A small-molecule ligand and the protein it binds are described below.
Small molecule (SMILES): OC[C@@H]1[C@@H](O)[C@H](O)[C@@H](O)c2nnnn21

Sequence of chain 1.B:
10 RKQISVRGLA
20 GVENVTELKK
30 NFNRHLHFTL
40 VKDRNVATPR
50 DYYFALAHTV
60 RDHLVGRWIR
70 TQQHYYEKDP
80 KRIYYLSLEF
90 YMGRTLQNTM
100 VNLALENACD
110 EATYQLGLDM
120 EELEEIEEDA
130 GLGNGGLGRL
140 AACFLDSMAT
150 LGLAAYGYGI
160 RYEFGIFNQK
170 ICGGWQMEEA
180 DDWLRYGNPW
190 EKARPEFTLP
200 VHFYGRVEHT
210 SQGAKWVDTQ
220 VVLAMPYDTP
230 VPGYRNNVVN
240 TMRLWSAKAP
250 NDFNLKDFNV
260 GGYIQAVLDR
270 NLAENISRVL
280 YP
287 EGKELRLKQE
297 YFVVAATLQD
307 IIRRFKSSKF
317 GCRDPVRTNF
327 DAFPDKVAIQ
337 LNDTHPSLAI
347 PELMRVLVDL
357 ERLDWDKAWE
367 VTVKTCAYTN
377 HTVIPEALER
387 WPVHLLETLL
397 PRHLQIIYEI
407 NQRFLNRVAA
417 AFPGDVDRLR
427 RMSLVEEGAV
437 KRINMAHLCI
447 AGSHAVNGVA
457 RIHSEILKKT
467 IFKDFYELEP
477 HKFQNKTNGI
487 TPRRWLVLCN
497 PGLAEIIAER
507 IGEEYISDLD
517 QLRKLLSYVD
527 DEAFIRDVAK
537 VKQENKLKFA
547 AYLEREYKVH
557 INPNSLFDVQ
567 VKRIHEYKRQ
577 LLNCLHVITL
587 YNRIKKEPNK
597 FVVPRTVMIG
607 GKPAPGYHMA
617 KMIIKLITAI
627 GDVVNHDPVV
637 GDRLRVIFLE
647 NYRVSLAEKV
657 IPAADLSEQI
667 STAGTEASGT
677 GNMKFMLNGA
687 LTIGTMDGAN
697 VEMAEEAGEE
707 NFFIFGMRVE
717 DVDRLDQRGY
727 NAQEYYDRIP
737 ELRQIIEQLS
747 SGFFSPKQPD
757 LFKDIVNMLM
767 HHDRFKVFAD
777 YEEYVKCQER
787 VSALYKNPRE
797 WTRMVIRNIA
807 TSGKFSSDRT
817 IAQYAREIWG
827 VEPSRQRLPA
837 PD

Binding-site contacts:
Ligand atom N18 contacts residue THR378 of chain 1.B at 3.8 Å.
Ligand atom O3 contacts residue GLU672 of chain 1.B at 2.7 Å (salt-bridge).
Ligand atom N17 contacts residue PO41 of chain 1.H at 3.6 Å.
Ligand atom C6 contacts residue GLY135 of chain 1.B at 3.8 Å.
Ligand atom O6 contacts residue ASN484 of chain 1.B at 2.7 Å (h-bond).
Ligand atom N17 contacts residue LEU136 of chain 1.B at 3.5 Å.
Ligand atom C1 contacts residue PO41 of chain 1.H at 3.3 Å.
Ligand atom O4 contacts residue ASN484 of chain 1.B at 3.3 Å (h-bond).
Ligand atom N18 contacts residue HIS377 of chain 1.B at 3.4 Å.
Ligand atom O2 contacts residue TYR573 of chain 1.B at 3.0 Å (h-bond).
Ligand atom O2 contacts residue PO41 of chain 1.H at 3.1 Å (h-bond).
Ligand atom C3 contacts residue GLU672 of chain 1.B at 3.5 Å.
Ligand atom C5 contacts residue PO41 of chain 1.H at 3.5 Å.
Ligand atom C3 contacts residue PO41 of chain 1.H at 3.5 Å.
Ligand atom N21 contacts residue THR378 of chain 1.B at 2.6 Å (h-bond).
Ligand atom C4 contacts residue ASN484 of chain 1.B at 3.9 Å.
Ligand atom N21 contacts residue PO41 of chain 1.H at 3.8 Å.
Ligand atom O4 contacts residue GLY675 of chain 1.B at 2.9 Å (h-bond).
Ligand atom O2 contacts residue THR378 of chain 1.B at 3.2 Å (h-bond).
Ligand atom O4 contacts residue SER674 of chain 1.B at 3.6 Å.
Ligand atom N1 contacts residue HIS377 of chain 1.B at 3.9 Å.
Ligand atom N21 contacts residue HIS377 of chain 1.B at 3.5 Å (h-bond).
Ligand atom C2 contacts residue PO41 of chain 1.H at 3.7 Å.
Ligand atom O6 contacts residue VAL455 of chain 1.B at 3.8 Å.
Ligand atom C2 contacts residue THR378 of chain 1.B at 3.4 Å.
Ligand atom N17 contacts residue HIS377 of chain 1.B at 3.5 Å.
Ligand atom O3 contacts residue ALA673 of chain 1.B at 3.5 Å (h-bond).
Ligand atom C6 contacts residue HIS377 of chain 1.B at 3.8 Å.
Ligand atom O3 contacts residue GLY675 of chain 1.B at 3.2 Å (h-bond).
Ligand atom C6 contacts residue ASN484 of chain 1.B at 3.3 Å.
Ligand atom O3 contacts residue SER674 of chain 1.B at 3.3 Å (h-bond).
Ligand atom O6 contacts residue LEU139 of chain 1.B at 3.6 Å.
Ligand atom C1 contacts residue HIS377 of chain 1.B at 3.3 Å.
Ligand atom C6 contacts residue LEU139 of chain 1.B at 3.9 Å (hydrophobic).
Ligand atom N1 contacts residue PO41 of chain 1.H at 3.1 Å (h-bond).
Ligand atom C1 contacts residue THR378 of chain 1.B at 3.3 Å.
Ligand atom O6 contacts residue HIS377 of chain 1.B at 2.9 Å (h-bond).
Ligand atom O2 contacts residue GLU672 of chain 1.B at 3.5 Å (salt-bridge).
Ligand atom N18 contacts residue LEU136 of chain 1.B at 3.8 Å.
Ligand atom C2 contacts residue HIS377 of chain 1.B at 3.3 Å.